Binding-site contacts:
Ligand atom O5 contacts residue THR200 of chain 1.B at 3.3 Å (h-bond).
Ligand atom O3 contacts residue GLU230 of chain 1.B at 3.7 Å.
Ligand atom C5 contacts residue THR200 of chain 1.B at 3.2 Å.
Ligand atom C3 contacts residue GLU230 of chain 1.B at 3.5 Å.
Ligand atom C5 contacts residue ASN198 of chain 1.B at 3.7 Å.
Ligand atom N2 contacts residue GLU230 of chain 1.B at 3.3 Å (salt-bridge).
Ligand atom C1 contacts residue ASP201 of chain 1.B at 4.2 Å.
Ligand atom C3 contacts residue ASN198 of chain 1.B at 3.8 Å.
Ligand atom C8 contacts residue GLU230 of chain 1.B at 4.3 Å.
Ligand atom C7 contacts residue ASN198 of chain 1.B at 4.0 Å.
Ligand atom C1 contacts residue GLU230 of chain 1.B at 4.4 Å.
Ligand atom O5 contacts residue ASN198 of chain 1.B at 2.3 Å (h-bond).
Ligand atom C5 contacts residue ASP201 of chain 1.B at 4.4 Å.
Ligand atom C2 contacts residue ASN198 of chain 1.B at 2.5 Å.
Ligand atom C7 contacts residue GLU230 of chain 1.B at 4.0 Å.
Ligand atom N2 contacts residue ASN198 of chain 1.B at 3.0 Å (h-bond).
Ligand atom C1 contacts residue ASN198 of chain 1.B at 1.4 Å.
Ligand atom C6 contacts residue THR200 of chain 1.B at 3.7 Å.
Ligand atom C1 contacts residue THR200 of chain 1.B at 3.8 Å.
Ligand atom C4 contacts residue ASN198 of chain 1.B at 4.3 Å.
Ligand atom C8 contacts residue PHE205 of chain 1.B at 3.6 Å (hydrophobic).
Ligand atom O5 contacts residue ASP201 of chain 1.B at 3.4 Å.
Ligand atom C6 contacts residue ASP201 of chain 1.B at 4.2 Å.
Ligand atom C2 contacts residue GLU230 of chain 1.B at 3.9 Å.

A small-molecule ligand and the protein it binds are described below.
Small molecule (SMILES): CC(=O)N[C@@H]1[C@@H](O)[C@H](O)[C@@H](CO)O[C@H]1O

Sequence of chain 1.B:
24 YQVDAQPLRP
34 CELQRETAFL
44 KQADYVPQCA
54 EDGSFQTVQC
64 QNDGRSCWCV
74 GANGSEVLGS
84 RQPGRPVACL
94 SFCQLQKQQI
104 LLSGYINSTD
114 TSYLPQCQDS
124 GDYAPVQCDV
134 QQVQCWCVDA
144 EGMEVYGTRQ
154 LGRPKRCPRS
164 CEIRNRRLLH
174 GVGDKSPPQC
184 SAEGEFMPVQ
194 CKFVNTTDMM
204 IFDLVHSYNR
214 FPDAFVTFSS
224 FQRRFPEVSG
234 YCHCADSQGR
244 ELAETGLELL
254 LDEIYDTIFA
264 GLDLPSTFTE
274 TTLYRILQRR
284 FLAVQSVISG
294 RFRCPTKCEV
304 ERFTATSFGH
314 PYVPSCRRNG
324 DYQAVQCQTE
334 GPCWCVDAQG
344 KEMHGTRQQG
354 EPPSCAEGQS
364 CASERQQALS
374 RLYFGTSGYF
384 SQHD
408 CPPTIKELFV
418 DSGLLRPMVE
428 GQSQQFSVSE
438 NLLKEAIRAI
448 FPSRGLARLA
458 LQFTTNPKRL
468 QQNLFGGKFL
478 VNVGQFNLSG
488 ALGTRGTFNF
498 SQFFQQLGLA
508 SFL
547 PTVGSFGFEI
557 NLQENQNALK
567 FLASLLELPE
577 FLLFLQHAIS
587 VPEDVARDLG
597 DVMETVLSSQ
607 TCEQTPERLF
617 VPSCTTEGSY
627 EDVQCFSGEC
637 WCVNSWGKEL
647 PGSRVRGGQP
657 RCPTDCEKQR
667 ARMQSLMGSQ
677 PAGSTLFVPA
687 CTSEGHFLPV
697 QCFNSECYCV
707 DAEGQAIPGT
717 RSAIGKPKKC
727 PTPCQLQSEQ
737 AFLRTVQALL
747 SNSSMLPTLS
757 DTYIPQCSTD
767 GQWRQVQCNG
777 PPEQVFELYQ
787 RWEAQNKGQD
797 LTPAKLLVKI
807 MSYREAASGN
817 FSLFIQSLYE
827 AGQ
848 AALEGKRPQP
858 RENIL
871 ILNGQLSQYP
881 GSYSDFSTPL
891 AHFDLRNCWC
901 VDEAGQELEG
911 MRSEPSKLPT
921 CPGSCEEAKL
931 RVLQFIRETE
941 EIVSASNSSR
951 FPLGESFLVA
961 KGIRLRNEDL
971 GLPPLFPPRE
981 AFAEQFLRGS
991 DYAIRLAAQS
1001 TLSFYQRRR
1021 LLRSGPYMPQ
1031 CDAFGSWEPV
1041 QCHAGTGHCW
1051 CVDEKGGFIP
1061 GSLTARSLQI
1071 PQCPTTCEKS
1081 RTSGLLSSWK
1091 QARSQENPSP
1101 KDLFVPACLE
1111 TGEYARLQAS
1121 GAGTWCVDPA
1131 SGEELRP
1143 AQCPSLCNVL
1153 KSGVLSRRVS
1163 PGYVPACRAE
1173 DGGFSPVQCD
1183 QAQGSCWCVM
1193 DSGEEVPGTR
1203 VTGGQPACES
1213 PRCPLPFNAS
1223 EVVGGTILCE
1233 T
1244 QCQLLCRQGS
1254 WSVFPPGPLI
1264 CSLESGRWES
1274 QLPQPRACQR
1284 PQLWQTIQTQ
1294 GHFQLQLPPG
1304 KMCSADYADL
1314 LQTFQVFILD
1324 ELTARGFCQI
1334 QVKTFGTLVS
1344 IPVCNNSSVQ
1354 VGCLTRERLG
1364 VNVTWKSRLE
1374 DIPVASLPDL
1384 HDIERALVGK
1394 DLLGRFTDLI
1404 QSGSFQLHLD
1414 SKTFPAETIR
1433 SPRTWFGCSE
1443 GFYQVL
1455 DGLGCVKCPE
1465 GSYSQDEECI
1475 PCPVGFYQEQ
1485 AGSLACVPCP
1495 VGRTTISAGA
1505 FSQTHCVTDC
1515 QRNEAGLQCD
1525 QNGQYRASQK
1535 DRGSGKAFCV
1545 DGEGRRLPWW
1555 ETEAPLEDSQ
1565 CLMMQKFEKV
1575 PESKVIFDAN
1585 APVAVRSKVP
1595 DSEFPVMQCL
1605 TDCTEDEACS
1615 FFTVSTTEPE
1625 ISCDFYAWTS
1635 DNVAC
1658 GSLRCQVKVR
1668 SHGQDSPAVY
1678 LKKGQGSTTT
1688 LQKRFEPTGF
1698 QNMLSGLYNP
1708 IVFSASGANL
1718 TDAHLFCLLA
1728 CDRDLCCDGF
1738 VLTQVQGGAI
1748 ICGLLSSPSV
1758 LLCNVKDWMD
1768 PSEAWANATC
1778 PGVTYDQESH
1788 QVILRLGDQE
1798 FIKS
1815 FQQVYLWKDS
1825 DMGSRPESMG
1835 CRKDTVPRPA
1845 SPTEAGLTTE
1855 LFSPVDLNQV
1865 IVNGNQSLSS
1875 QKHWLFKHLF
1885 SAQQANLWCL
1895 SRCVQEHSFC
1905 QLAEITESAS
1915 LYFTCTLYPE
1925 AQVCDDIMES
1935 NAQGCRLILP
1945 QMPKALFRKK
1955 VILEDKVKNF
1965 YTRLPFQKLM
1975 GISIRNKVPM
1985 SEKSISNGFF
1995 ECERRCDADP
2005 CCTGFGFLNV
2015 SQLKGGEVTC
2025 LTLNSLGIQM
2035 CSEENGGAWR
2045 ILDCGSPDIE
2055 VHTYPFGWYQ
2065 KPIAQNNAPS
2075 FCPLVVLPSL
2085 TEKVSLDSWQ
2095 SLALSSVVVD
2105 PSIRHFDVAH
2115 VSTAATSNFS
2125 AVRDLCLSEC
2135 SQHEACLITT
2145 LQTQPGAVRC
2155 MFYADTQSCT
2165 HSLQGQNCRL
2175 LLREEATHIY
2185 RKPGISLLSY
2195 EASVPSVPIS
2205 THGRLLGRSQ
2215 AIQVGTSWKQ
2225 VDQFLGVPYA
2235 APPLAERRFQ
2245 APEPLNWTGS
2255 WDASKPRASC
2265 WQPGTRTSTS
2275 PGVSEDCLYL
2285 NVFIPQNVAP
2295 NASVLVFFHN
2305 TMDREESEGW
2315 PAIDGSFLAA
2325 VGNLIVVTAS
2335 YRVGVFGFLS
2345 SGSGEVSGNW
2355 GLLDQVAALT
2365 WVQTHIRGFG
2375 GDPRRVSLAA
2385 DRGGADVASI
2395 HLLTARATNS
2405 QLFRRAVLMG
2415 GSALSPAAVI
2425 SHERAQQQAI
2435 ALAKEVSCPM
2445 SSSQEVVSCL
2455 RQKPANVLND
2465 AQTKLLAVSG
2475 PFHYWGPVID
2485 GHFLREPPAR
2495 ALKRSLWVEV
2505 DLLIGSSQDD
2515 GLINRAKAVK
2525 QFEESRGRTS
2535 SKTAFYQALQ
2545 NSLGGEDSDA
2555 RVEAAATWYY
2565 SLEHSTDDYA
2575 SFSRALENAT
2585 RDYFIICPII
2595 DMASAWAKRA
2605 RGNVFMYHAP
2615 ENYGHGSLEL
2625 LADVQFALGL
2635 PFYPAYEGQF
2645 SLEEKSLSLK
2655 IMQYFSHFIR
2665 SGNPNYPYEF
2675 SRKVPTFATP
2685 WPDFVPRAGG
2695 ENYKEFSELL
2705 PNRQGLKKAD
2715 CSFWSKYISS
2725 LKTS